Binding-site contacts:
Ligand atom N7 contacts residue ILE41 of chain 1.A at 3.7 Å.
Ligand atom C2 contacts residue LEU117 of chain 1.A at 3.6 Å (hydrophobic).
Ligand atom F29 contacts residue GLU79 of chain 1.A at 3.6 Å.
Ligand atom N contacts residue LEU117 of chain 1.A at 3.3 Å (h-bond).
Ligand atom N1 contacts residue ALA62 of chain 1.A at 3.5 Å.
Ligand atom N1 contacts residue LEU170 of chain 1.A at 3.6 Å.
Ligand atom N contacts residue SER118 of chain 1.A at 3.7 Å.
Ligand atom F15 contacts residue PHE114 of chain 1.A at 3.1 Å.
Ligand atom C35 contacts residue ILE41 of chain 1.A at 3.6 Å (hydrophobic).
Ligand atom C6 contacts residue GLU115 of chain 1.A at 3.0 Å.
Ligand atom N7 contacts residue MET116 of chain 1.A at 3.9 Å.
Ligand atom N24 contacts residue ASP183 of chain 1.A at 3.5 Å (salt-bridge).
Ligand atom N1 contacts residue LEU117 of chain 1.A at 3.1 Å (h-bond).
Ligand atom N30 contacts residue ILE41 of chain 1.A at 3.8 Å.
Ligand atom F29 contacts residue LYS64 of chain 1.A at 3.4 Å.
Ligand atom C4 contacts residue LEU170 of chain 1.A at 3.8 Å (hydrophobic).
Ligand atom C21 contacts residue PHE114 of chain 1.A at 3.8 Å (hydrophobic).
Ligand atom C28 contacts residue GLU167 of chain 1.A at 3.6 Å.
Ligand atom N24 contacts residue LYS64 of chain 1.A at 2.9 Å (salt-bridge).
Ligand atom F29 contacts residue PHE114 of chain 1.A at 3.3 Å.
Ligand atom C2 contacts residue LEU170 of chain 1.A at 3.4 Å (hydrophobic).
Ligand atom N7 contacts residue LEU117 of chain 1.A at 2.8 Å (h-bond).
Ligand atom C23 contacts residue ASP183 of chain 1.A at 3.8 Å.
Ligand atom N1 contacts residue GLU115 of chain 1.A at 3.6 Å (salt-bridge).
Ligand atom C25 contacts residue PHE46 of chain 1.A at 3.6 Å (hydrophobic).
Ligand atom C5 contacts residue VAL182 of chain 1.A at 3.8 Å (hydrophobic).
Ligand atom C2 contacts residue ALA62 of chain 1.A at 3.9 Å (hydrophobic).
Ligand atom C12 contacts residue SER118 of chain 1.A at 3.4 Å.
Ligand atom N3 contacts residue LEU170 of chain 1.A at 3.5 Å.
Ligand atom C14 contacts residue ASN120 of chain 1.A at 3.7 Å.
Ligand atom C6 contacts residue ALA62 of chain 1.A at 3.5 Å (hydrophobic).
Ligand atom F15 contacts residue VAL98 of chain 1.A at 3.5 Å.
Ligand atom F15 contacts residue VAL182 of chain 1.A at 3.6 Å.
Ligand atom C28 contacts residue ASN168 of chain 1.A at 3.6 Å.
Ligand atom C5 contacts residue ALA62 of chain 1.A at 3.8 Å (hydrophobic).
Ligand atom C8 contacts residue LEU117 of chain 1.A at 3.5 Å (hydrophobic).
Ligand atom C25 contacts residue ASP183 of chain 1.A at 3.6 Å.
Ligand atom C19 contacts residue LYS64 of chain 1.A at 3.9 Å.
Ligand atom C34 contacts residue ILE41 of chain 1.A at 3.0 Å (hydrophobic).
Ligand atom C6 contacts residue LEU117 of chain 1.A at 3.8 Å (hydrophobic).

Sequence of chain 1.A:
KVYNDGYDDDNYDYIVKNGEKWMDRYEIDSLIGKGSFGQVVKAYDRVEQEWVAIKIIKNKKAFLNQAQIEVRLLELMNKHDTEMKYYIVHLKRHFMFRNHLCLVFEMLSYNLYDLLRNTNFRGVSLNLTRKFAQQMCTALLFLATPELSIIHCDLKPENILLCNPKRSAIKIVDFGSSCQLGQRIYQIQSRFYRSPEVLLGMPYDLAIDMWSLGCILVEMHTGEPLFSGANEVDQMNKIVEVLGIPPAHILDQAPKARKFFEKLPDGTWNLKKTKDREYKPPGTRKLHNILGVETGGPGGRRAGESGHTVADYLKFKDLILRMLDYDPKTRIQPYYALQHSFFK

This protein binds this small molecule.
Small molecule (SMILES): CCN1CCN(Cc2ccc(Nc3ncc(F)c(-c4cc(F)c5nc(C)n(C(C)C)c5c4)n3)nc2)CC1